The small molecule below binds the protein below.
Small molecule (SMILES): CC(=O)N[C@@H]1[C@@H](O)[C@H](O)[C@@H](CO)O[C@H]1O

Sequence of chain 1.A:
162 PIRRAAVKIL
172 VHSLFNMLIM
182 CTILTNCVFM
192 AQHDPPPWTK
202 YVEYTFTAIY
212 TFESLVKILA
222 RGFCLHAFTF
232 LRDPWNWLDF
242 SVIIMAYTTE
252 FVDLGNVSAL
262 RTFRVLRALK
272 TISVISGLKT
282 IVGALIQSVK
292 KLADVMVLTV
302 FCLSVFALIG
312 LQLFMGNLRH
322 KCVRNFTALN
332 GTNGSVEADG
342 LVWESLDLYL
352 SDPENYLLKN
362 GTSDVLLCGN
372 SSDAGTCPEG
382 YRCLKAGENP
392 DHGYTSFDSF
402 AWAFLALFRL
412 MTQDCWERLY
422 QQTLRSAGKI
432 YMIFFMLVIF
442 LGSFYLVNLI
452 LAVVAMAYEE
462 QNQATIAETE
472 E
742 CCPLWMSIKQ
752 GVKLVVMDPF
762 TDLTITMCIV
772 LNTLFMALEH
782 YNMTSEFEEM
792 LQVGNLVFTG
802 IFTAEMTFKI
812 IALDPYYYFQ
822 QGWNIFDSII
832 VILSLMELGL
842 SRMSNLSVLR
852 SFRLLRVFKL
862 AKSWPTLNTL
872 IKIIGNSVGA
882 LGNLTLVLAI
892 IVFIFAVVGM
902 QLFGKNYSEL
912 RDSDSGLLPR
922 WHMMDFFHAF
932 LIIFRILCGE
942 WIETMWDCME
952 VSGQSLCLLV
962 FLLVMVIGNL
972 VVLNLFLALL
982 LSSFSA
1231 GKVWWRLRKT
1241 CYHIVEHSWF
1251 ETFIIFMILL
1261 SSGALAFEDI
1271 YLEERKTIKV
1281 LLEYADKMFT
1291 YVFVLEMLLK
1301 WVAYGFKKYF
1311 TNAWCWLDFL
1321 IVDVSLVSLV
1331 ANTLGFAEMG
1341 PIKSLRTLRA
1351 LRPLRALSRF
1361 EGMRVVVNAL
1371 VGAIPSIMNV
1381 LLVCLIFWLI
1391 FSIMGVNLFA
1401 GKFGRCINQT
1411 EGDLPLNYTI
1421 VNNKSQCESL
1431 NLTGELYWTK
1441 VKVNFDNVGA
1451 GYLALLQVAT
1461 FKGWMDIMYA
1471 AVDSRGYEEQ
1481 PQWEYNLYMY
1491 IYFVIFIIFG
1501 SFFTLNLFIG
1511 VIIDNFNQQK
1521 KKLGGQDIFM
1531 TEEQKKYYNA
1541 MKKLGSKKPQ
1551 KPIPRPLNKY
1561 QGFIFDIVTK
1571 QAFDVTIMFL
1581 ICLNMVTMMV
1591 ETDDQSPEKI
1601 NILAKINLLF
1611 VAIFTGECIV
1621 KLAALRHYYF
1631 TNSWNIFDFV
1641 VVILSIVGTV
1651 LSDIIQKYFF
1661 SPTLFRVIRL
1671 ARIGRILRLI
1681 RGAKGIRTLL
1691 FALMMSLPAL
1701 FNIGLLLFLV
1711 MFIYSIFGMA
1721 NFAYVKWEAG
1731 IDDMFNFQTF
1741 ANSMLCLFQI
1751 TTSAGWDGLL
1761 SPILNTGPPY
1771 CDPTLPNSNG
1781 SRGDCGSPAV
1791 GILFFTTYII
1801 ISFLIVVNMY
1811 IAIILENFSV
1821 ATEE

Binding-site contacts:
Ligand atom C1 contacts residue GLU1411 of chain 1.A at 3.8 Å.
Ligand atom C5 contacts residue THR1410 of chain 1.A at 3.5 Å.
Ligand atom O6 contacts residue THR1410 of chain 1.A at 3.9 Å.
Ligand atom C8 contacts residue LEU1436 of chain 1.A at 4.0 Å (hydrophobic).
Ligand atom C5 contacts residue ASN1408 of chain 1.A at 3.8 Å.
Ligand atom O5 contacts residue THR1410 of chain 1.A at 3.1 Å (h-bond).
Ligand atom C2 contacts residue GLU1435 of chain 1.A at 4.3 Å.
Ligand atom N2 contacts residue GLU1435 of chain 1.A at 3.8 Å.
Ligand atom C6 contacts residue GLU1411 of chain 1.A at 3.3 Å.
Ligand atom O5 contacts residue ASN1408 of chain 1.A at 2.5 Å (h-bond).
Ligand atom C1 contacts residue THR1410 of chain 1.A at 3.9 Å.
Ligand atom O6 contacts residue ASN1408 of chain 1.A at 4.2 Å.
Ligand atom O6 contacts residue GLU1411 of chain 1.A at 2.3 Å (salt-bridge).
Ligand atom C6 contacts residue THR1410 of chain 1.A at 3.4 Å.
Ligand atom N2 contacts residue ASN1408 of chain 1.A at 3.0 Å (h-bond).
Ligand atom C2 contacts residue ASN1408 of chain 1.A at 2.6 Å.
Ligand atom C1 contacts residue ASN1408 of chain 1.A at 1.5 Å.
Ligand atom C1 contacts residue GLU1435 of chain 1.A at 3.7 Å.
Ligand atom C3 contacts residue ASN1408 of chain 1.A at 3.9 Å.
Ligand atom O5 contacts residue GLU1411 of chain 1.A at 3.1 Å (salt-bridge).
Ligand atom C4 contacts residue ASN1408 of chain 1.A at 4.3 Å.
Ligand atom C7 contacts residue ASN1408 of chain 1.A at 4.1 Å.
Ligand atom C5 contacts residue GLU1411 of chain 1.A at 4.0 Å.